This protein binds this small molecule.
Small molecule (SMILES): O=C(O)CCc1nc2ccccc2c2nc(=O)c(Cc3ccccc3)nn12

Sequence of chain 1.A:
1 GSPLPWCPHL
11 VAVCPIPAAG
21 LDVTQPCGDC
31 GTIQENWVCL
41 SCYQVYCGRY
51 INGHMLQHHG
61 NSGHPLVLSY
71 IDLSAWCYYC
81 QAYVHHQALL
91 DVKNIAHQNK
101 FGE

Binding-site contacts:
Ligand atom O1 contacts residue LEU56 of chain 1.A at 3.8 Å.
Ligand atom C15 contacts residue TYR83 of chain 1.A at 3.9 Å (hydrophobic).
Ligand atom C2 contacts residue TRP37 of chain 1.A at 3.5 Å (hydrophobic).
Ligand atom C12 contacts residue TRP76 of chain 1.A at 3.5 Å (hydrophobic).
Ligand atom N1 contacts residue ARG49 of chain 1.A at 3.3 Å (salt-bridge).
Ligand atom C13 contacts residue TRP76 of chain 1.A at 3.8 Å (hydrophobic).
Ligand atom N1 contacts residue TRP76 of chain 1.A at 3.2 Å.
Ligand atom C7 contacts residue ARG49 of chain 1.A at 3.2 Å.
Ligand atom N3 contacts residue TRP76 of chain 1.A at 3.5 Å.
Ligand atom C3 contacts residue TRP76 of chain 1.A at 3.6 Å (hydrophobic).
Ligand atom C10 contacts residue ARG49 of chain 1.A at 3.5 Å.
Ligand atom C9 contacts residue TYR78 of chain 1.A at 3.8 Å (hydrophobic).
Ligand atom C1 contacts residue TYR78 of chain 1.A at 3.3 Å (hydrophobic).
Ligand atom C10 contacts residue TRP76 of chain 1.A at 3.3 Å (hydrophobic).
Ligand atom C6 contacts residue TRP76 of chain 1.A at 3.8 Å (hydrophobic).
Ligand atom O2 contacts residue TRP76 of chain 1.A at 3.5 Å.
Ligand atom C4 contacts residue ARG49 of chain 1.A at 3.7 Å.
Ligand atom O1 contacts residue TYR78 of chain 1.A at 2.5 Å (h-bond).
Ligand atom C2 contacts residue TRP76 of chain 1.A at 3.9 Å (hydrophobic).
Ligand atom C1 contacts residue TRP37 of chain 1.A at 3.7 Å (hydrophobic).
Ligand atom O contacts residue ARG49 of chain 1.A at 2.9 Å (salt-bridge).
Ligand atom C contacts residue TYR78 of chain 1.A at 3.3 Å (hydrophobic).
Ligand atom C6 contacts residue ARG49 of chain 1.A at 3.2 Å.
Ligand atom O1 contacts residue ARG49 of chain 1.A at 3.8 Å.
Ligand atom C5 contacts residue TRP76 of chain 1.A at 3.5 Å (hydrophobic).
Ligand atom C8 contacts residue ARG49 of chain 1.A at 3.5 Å.
Ligand atom C5 contacts residue ARG49 of chain 1.A at 3.3 Å.
Ligand atom C9 contacts residue ARG49 of chain 1.A at 3.9 Å.
Ligand atom N contacts residue TRP76 of chain 1.A at 3.6 Å (h-bond).
Ligand atom C contacts residue ARG49 of chain 1.A at 3.8 Å.
Ligand atom C18 contacts residue TYR83 of chain 1.A at 3.9 Å (hydrophobic).
Ligand atom C13 contacts residue TYR83 of chain 1.A at 3.0 Å (hydrophobic).
Ligand atom C19 contacts residue TYR83 of chain 1.A at 3.0 Å (hydrophobic).
Ligand atom C11 contacts residue TRP76 of chain 1.A at 3.3 Å (hydrophobic).
Ligand atom O contacts residue GLY48 of chain 1.A at 3.7 Å.
Ligand atom C4 contacts residue TRP76 of chain 1.A at 3.5 Å (hydrophobic).
Ligand atom N contacts residue TYR78 of chain 1.A at 3.5 Å.
Ligand atom C14 contacts residue TYR83 of chain 1.A at 3.0 Å (hydrophobic).
Ligand atom N2 contacts residue TRP76 of chain 1.A at 3.5 Å.
Ligand atom N contacts residue ARG49 of chain 1.A at 3.9 Å.